Sequence of chain 1.A:
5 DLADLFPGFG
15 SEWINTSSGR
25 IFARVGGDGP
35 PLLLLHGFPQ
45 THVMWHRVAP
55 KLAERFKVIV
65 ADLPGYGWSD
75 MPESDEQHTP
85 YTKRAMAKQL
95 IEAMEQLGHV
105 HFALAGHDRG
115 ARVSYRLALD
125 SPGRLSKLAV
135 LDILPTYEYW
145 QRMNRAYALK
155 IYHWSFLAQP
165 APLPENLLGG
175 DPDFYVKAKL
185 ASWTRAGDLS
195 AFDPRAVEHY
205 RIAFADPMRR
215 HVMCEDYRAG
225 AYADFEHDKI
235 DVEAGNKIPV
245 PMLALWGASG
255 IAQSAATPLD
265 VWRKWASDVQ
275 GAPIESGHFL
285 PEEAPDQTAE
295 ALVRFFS

Binding-site contacts:
Ligand atom OXT contacts residue ARG116 of chain 1.A at 2.6 Å (salt-bridge).
Ligand atom F contacts residue ARG113 of chain 1.A at 4.3 Å.
Ligand atom O contacts residue ARG116 of chain 1.A at 3.0 Å (salt-bridge).
Ligand atom CH3 contacts residue TYR143 of chain 1.A at 4.4 Å (hydrophobic).
Ligand atom OXT contacts residue ILE137 of chain 1.A at 3.5 Å.
Ligand atom F contacts residue HIS157 of chain 1.A at 2.9 Å.
Ligand atom OXT contacts residue ASP136 of chain 1.A at 4.3 Å.
Ligand atom C contacts residue TRP158 of chain 1.A at 3.8 Å (hydrophobic).
Ligand atom O contacts residue ARG113 of chain 1.A at 2.9 Å (salt-bridge).
Ligand atom CH3 contacts residue TRP158 of chain 1.A at 3.4 Å (hydrophobic).
Ligand atom O contacts residue TRP158 of chain 1.A at 3.6 Å.
Ligand atom C contacts residue ASP112 of chain 1.A at 3.1 Å.
Ligand atom C contacts residue ARG113 of chain 1.A at 4.0 Å.
Ligand atom C contacts residue ARG116 of chain 1.A at 3.3 Å.
Ligand atom OXT contacts residue TRP158 of chain 1.A at 4.3 Å.
Ligand atom OXT contacts residue HIS282 of chain 1.A at 4.2 Å.
Ligand atom O contacts residue TYR221 of chain 1.A at 4.0 Å.
Ligand atom F contacts residue TYR221 of chain 1.A at 3.1 Å.
Ligand atom CH3 contacts residue ARG116 of chain 1.A at 4.3 Å.
Ligand atom O contacts residue ASP112 of chain 1.A at 3.4 Å (salt-bridge).
Ligand atom CH3 contacts residue HIS282 of chain 1.A at 4.5 Å.
Ligand atom CH3 contacts residue ASP112 of chain 1.A at 3.3 Å.
Ligand atom F contacts residue ASP112 of chain 1.A at 3.9 Å.
Ligand atom CH3 contacts residue TYR221 of chain 1.A at 4.2 Å (hydrophobic).
Ligand atom OXT contacts residue TYR143 of chain 1.A at 4.1 Å.
Ligand atom CH3 contacts residue ILE255 of chain 1.A at 4.0 Å (hydrophobic).
Ligand atom F contacts residue TRP158 of chain 1.A at 2.6 Å.
Ligand atom OXT contacts residue ASP112 of chain 1.A at 3.3 Å (salt-bridge).
Ligand atom C contacts residue TYR143 of chain 1.A at 4.4 Å (hydrophobic).
Ligand atom CH3 contacts residue HIS157 of chain 1.A at 4.0 Å.

This protein binds this small molecule.
Small molecule (SMILES): O=C(O)CF